Sequence of chain 1.C:
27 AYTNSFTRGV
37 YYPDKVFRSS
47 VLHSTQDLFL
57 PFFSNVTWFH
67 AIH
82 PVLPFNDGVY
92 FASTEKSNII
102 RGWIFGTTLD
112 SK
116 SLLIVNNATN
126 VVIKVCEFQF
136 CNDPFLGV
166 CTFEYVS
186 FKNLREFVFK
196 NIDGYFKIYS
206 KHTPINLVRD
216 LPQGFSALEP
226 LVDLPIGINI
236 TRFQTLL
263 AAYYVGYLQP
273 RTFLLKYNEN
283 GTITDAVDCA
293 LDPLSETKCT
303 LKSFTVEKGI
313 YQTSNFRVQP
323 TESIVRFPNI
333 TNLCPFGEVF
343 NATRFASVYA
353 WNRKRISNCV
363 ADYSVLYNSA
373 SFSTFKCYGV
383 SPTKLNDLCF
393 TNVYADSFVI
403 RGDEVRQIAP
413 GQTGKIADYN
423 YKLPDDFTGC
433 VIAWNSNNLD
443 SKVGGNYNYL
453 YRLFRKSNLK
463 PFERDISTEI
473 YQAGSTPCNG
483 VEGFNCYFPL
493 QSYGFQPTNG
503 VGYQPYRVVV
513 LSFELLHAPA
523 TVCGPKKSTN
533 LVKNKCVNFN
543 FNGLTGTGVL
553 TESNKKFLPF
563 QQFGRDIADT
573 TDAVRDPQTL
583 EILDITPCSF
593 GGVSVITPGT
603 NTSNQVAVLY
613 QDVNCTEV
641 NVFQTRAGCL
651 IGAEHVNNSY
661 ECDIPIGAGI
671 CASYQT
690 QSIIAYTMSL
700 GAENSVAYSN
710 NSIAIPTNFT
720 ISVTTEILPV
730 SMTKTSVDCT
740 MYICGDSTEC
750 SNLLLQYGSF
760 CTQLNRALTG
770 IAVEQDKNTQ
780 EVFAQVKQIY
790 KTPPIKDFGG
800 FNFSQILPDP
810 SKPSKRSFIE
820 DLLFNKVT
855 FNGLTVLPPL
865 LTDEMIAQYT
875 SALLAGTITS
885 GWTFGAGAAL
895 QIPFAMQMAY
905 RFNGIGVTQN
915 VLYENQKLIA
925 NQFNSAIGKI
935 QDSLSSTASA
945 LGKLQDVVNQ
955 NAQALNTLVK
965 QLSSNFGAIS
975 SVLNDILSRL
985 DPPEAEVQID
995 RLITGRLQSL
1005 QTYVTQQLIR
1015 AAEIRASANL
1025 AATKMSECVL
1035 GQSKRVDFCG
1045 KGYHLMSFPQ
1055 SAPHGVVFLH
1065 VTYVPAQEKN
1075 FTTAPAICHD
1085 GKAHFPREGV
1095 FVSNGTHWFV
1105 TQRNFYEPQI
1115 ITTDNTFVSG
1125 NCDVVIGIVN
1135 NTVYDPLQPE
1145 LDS

Binding-site contacts:
Ligand atom C7 contacts residue THR618 of chain 1.C at 4.1 Å.
Ligand atom C5 contacts residue ASN616 of chain 1.C at 3.7 Å.
Ligand atom C8 contacts residue THR618 of chain 1.C at 3.3 Å.
Ligand atom C4 contacts residue ASN616 of chain 1.C at 4.3 Å.
Ligand atom C8 contacts residue ASN616 of chain 1.C at 3.7 Å.
Ligand atom C7 contacts residue ASN616 of chain 1.C at 3.7 Å.
Ligand atom N2 contacts residue ASN616 of chain 1.C at 2.9 Å (h-bond).
Ligand atom O5 contacts residue ASN616 of chain 1.C at 2.4 Å (h-bond).
Ligand atom C3 contacts residue ASN616 of chain 1.C at 3.8 Å.
Ligand atom C1 contacts residue ASN616 of chain 1.C at 1.4 Å.
Ligand atom C2 contacts residue ASN616 of chain 1.C at 2.5 Å.
Ligand atom O7 contacts residue THR618 of chain 1.C at 4.4 Å.

This small molecule binds to this protein.
Small molecule (SMILES): CC(=O)N[C@@H]1[C@@H](O)[C@H](O)[C@@H](CO)O[C@H]1O